Sequence of chain 1.A:
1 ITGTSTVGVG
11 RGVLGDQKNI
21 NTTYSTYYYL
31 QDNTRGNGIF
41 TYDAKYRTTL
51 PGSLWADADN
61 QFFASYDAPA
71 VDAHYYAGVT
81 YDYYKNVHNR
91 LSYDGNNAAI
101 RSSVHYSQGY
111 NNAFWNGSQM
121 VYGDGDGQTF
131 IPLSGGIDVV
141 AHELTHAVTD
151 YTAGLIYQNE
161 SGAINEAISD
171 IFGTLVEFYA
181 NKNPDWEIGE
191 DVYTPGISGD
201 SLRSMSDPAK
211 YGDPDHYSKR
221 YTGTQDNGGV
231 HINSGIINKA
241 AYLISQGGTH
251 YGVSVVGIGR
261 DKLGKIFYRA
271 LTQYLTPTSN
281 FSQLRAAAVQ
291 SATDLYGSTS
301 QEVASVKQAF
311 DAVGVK

Binding-site contacts:
Ligand atom CA contacts residue VAL1 of chain 1.G at 2.5 Å (hydrophobic).
Ligand atom OXT contacts residue HIS231 of chain 1.A at 3.9 Å.
Ligand atom CA contacts residue HIS231 of chain 1.A at 3.9 Å.
Ligand atom NZ contacts residue ASN111 of chain 1.A at 4.2 Å.
Ligand atom O contacts residue HIS231 of chain 1.A at 3.4 Å (h-bond).
Ligand atom CA contacts residue ARG203 of chain 1.A at 4.2 Å.
Ligand atom C contacts residue VAL1 of chain 1.G at 3.6 Å (hydrophobic).
Ligand atom N contacts residue HIS231 of chain 1.A at 4.0 Å.
Ligand atom CA contacts residue ASN112 of chain 1.A at 4.2 Å.
Ligand atom CD contacts residue ASN111 of chain 1.A at 3.9 Å.
Ligand atom CG contacts residue ASN112 of chain 1.A at 3.4 Å.
Ligand atom CG contacts residue ASN111 of chain 1.A at 4.2 Å.
Ligand atom CD contacts residue LEU202 of chain 1.A at 4.2 Å (hydrophobic).
Ligand atom C contacts residue HIS231 of chain 1.A at 3.6 Å.
Ligand atom CE contacts residue ASN112 of chain 1.A at 3.9 Å.
Ligand atom OXT contacts residue ASN112 of chain 1.A at 2.9 Å (h-bond).
Ligand atom CB contacts residue LEU202 of chain 1.A at 4.2 Å (hydrophobic).
Ligand atom N contacts residue VAL1 of chain 1.G at 1.3 Å.
Ligand atom OXT contacts residue VAL1 of chain 1.G at 4.0 Å.
Ligand atom CB contacts residue ASN112 of chain 1.A at 4.5 Å.
Ligand atom CD contacts residue PHE130 of chain 1.A at 3.7 Å (hydrophobic).
Ligand atom CE contacts residue ASN111 of chain 1.A at 3.1 Å.
Ligand atom NZ contacts residue ASN112 of chain 1.A at 4.0 Å.
Ligand atom CD contacts residue ASN112 of chain 1.A at 4.3 Å.
Ligand atom CG contacts residue VAL1 of chain 1.G at 4.1 Å (hydrophobic).
Ligand atom CE contacts residue PHE130 of chain 1.A at 3.8 Å (hydrophobic).
Ligand atom N contacts residue ASN112 of chain 1.A at 3.3 Å (h-bond).
Ligand atom C contacts residue ASN112 of chain 1.A at 3.9 Å.
Ligand atom O contacts residue ASP226 of chain 1.A at 4.4 Å.
Ligand atom CB contacts residue VAL1 of chain 1.G at 3.4 Å (hydrophobic).
Ligand atom N contacts residue ARG203 of chain 1.A at 4.5 Å.

The small molecule below binds the protein below.
Small molecule (SMILES): N[C@@H](CCCC[NH3+])C(=O)O